Sequence of chain 1.D:
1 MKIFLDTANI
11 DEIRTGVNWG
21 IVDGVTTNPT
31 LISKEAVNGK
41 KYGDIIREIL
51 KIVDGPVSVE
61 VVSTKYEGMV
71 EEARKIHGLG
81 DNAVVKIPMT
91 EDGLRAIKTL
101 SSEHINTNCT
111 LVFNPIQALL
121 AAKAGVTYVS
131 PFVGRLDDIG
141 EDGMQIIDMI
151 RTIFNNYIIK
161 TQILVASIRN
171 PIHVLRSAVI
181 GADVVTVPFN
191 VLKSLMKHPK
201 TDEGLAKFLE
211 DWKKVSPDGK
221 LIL

A small-molecule ligand and the protein it binds are described below.
Small molecule (SMILES): O=C[C@H](O)[C@H](O)COP(=O)(O)O

Binding-site contacts:
Ligand atom O4 contacts residue ARG135 of chain 1.D at 4.2 Å.
Ligand atom O3 contacts residue SER167 of chain 1.D at 3.1 Å (h-bond).
Ligand atom C3 contacts residue ASP6 of chain 1.D at 3.7 Å.
Ligand atom C3 contacts residue PHE132 of chain 1.D at 4.4 Å (hydrophobic).
Ligand atom O3P contacts residue PHE132 of chain 1.D at 3.8 Å.
Ligand atom C4 contacts residue ARG135 of chain 1.D at 4.3 Å.
Ligand atom P contacts residue ARG135 of chain 1.D at 3.8 Å.
Ligand atom O1 contacts residue ASP6 of chain 1.D at 4.5 Å.
Ligand atom O2P contacts residue ARG169 of chain 1.D at 3.5 Å (salt-bridge).
Ligand atom C2 contacts residue ASP6 of chain 1.D at 4.5 Å.
Ligand atom C2 contacts residue PHE132 of chain 1.D at 3.7 Å (hydrophobic).
Ligand atom C4 contacts residue PHE132 of chain 1.D at 3.6 Å (hydrophobic).
Ligand atom O3 contacts residue ASP6 of chain 1.D at 3.4 Å (salt-bridge).
Ligand atom C1 contacts residue ASP6 of chain 1.D at 3.9 Å.
Ligand atom O3 contacts residue ALA166 of chain 1.D at 3.8 Å.
Ligand atom O3P contacts residue SER167 of chain 1.D at 2.7 Å (h-bond).
Ligand atom O2 contacts residue ASN28 of chain 1.D at 4.1 Å.
Ligand atom C1 contacts residue LYS86 of chain 1.D at 3.7 Å.
Ligand atom O3P contacts residue ARG135 of chain 1.D at 2.8 Å (salt-bridge).
Ligand atom O4 contacts residue SER167 of chain 1.D at 4.2 Å.
Ligand atom C3 contacts residue SER167 of chain 1.D at 4.0 Å.
Ligand atom O1P contacts residue ARG135 of chain 1.D at 3.1 Å (salt-bridge).
Ligand atom O2P contacts residue SER167 of chain 1.D at 3.7 Å.
Ligand atom C4 contacts residue SER167 of chain 1.D at 3.8 Å.
Ligand atom O1 contacts residue LYS86 of chain 1.D at 2.7 Å (salt-bridge).
Ligand atom O3P contacts residue ARG169 of chain 1.D at 4.1 Å.
Ligand atom O2 contacts residue PHE132 of chain 1.D at 4.0 Å.
Ligand atom P contacts residue SER167 of chain 1.D at 3.7 Å.
Ligand atom P contacts residue ARG169 of chain 1.D at 4.4 Å.